Sequence of chain 1.B:
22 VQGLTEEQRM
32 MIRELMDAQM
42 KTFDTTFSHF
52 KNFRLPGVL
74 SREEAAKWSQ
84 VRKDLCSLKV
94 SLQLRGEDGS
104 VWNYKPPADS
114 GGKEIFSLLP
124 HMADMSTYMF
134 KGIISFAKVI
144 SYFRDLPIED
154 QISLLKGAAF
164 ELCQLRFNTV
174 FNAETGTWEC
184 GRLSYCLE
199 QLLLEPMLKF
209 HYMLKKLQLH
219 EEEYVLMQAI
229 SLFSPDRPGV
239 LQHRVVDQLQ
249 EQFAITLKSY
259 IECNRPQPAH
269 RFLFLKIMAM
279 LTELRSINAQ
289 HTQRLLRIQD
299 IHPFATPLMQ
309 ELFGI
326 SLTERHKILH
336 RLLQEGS

A small-molecule ligand and the protein it binds are described below.
Small molecule (SMILES): CCOP(=O)(OCC)C(=Cc1cc(C(C)(C)C)c(O)c(C(C)(C)C)c1)P(=O)(OCC)OCC

Binding-site contacts:
Ligand atom C16 contacts residue LEU91 of chain 1.B at 3.9 Å (hydrophobic).
Ligand atom C23 contacts residue MET307 of chain 1.B at 3.7 Å (hydrophobic).
Ligand atom C17 contacts residue MET128 of chain 1.B at 3.9 Å (hydrophobic).
Ligand atom C22 contacts residue MET125 of chain 1.B at 4.0 Å (hydrophobic).
Ligand atom C17 contacts residue PHE170 of chain 1.B at 3.9 Å (hydrophobic).
Ligand atom C23 contacts residue ALA126 of chain 1.B at 3.7 Å (hydrophobic).
Ligand atom C18 contacts residue TYR188 of chain 1.B at 3.4 Å (hydrophobic).
Ligand atom O21 contacts residue SER129 of chain 1.B at 3.9 Å.
Ligand atom C22 contacts residue SER129 of chain 1.B at 3.2 Å.
Ligand atom C23 contacts residue PHE302 of chain 1.B at 3.2 Å (hydrophobic).
Ligand atom O11 contacts residue TRP181 of chain 1.B at 3.5 Å.
Ligand atom C17 contacts residue MET125 of chain 1.B at 4.0 Å (hydrophobic).
Ligand atom C19 contacts residue PHE170 of chain 1.B at 3.9 Å (hydrophobic).
Ligand atom C26 contacts residue LEU293 of chain 1.B at 3.8 Å (hydrophobic).
Ligand atom C4 contacts residue PHE170 of chain 1.B at 3.9 Å (hydrophobic).
Ligand atom C14 contacts residue HIS209 of chain 1.B at 3.6 Å.
Ligand atom C7 contacts residue SER129 of chain 1.B at 3.6 Å.
Ligand atom C33 contacts residue LEU293 of chain 1.B at 3.5 Å (hydrophobic).
Ligand atom C14 contacts residue GLN167 of chain 1.B at 3.6 Å.
Ligand atom C26 contacts residue PHE311 of chain 1.B at 3.3 Å (hydrophobic).
Ligand atom C33 contacts residue ILE296 of chain 1.B at 4.0 Å (hydrophobic).
Ligand atom C19 contacts residue TYR188 of chain 1.B at 3.9 Å (hydrophobic).
Ligand atom C26 contacts residue HIS289 of chain 1.B at 3.9 Å.
Ligand atom O27 contacts residue HIS289 of chain 1.B at 2.8 Å (h-bond).
Ligand atom C25 contacts residue PHE311 of chain 1.B at 3.5 Å (hydrophobic).
Ligand atom C14 contacts residue TRP181 of chain 1.B at 3.5 Å (hydrophobic).
Ligand atom C5 contacts residue GLN167 of chain 1.B at 3.8 Å.
Ligand atom P9 contacts residue SER129 of chain 1.B at 3.8 Å.
Ligand atom C23 contacts residue MET125 of chain 1.B at 3.8 Å (hydrophobic).
Ligand atom O20 contacts residue SER129 of chain 1.B at 2.8 Å (h-bond).
Ligand atom C15 contacts residue HIS289 of chain 1.B at 3.5 Å.
Ligand atom C15 contacts residue MET205 of chain 1.B at 3.2 Å (hydrophobic).
Ligand atom C26 contacts residue PHE163 of chain 1.B at 3.8 Å (hydrophobic).
Ligand atom C18 contacts residue MET125 of chain 1.B at 3.9 Å (hydrophobic).
Ligand atom O20 contacts residue PHE133 of chain 1.B at 3.6 Å.
Ligand atom C25 contacts residue LEU293 of chain 1.B at 3.7 Å (hydrophobic).
Ligand atom C6 contacts residue GLN167 of chain 1.B at 3.6 Å.
Ligand atom O24 contacts residue PHE163 of chain 1.B at 3.6 Å.
Ligand atom C33 contacts residue HIS289 of chain 1.B at 4.0 Å.
Ligand atom O21 contacts residue MET307 of chain 1.B at 4.0 Å.